Binding-site contacts:
Ligand atom O1B contacts residue LYS36 of chain 1.E at 2.6 Å (salt-bridge).
Ligand atom O1A contacts residue THR37 of chain 1.E at 2.9 Å (h-bond).
Ligand atom O3B contacts residue PRO32 of chain 1.E at 3.0 Å (h-bond).
Ligand atom PG contacts residue MG1 of chain 1.N at 3.2 Å.
Ligand atom O2' contacts residue ASP192 of chain 1.F at 3.4 Å (salt-bridge).
Ligand atom O2G contacts residue GLU172 of chain 1.E at 2.9 Å (salt-bridge).
Ligand atom O2B contacts residue THR37 of chain 1.E at 2.6 Å (h-bond).
Ligand atom O3G contacts residue ARG240 of chain 1.F at 2.8 Å (salt-bridge).
Ligand atom O1A contacts residue TRP38 of chain 1.E at 2.7 Å (h-bond).
Ligand atom O2G contacts residue MG1 of chain 1.N at 2.2 Å.
Ligand atom PG contacts residue ARG241 of chain 1.F at 3.3 Å.
Ligand atom N7 contacts residue HIS316 of chain 1.E at 3.3 Å.
Ligand atom O1A contacts residue LYS36 of chain 1.E at 2.8 Å (salt-bridge).
Ligand atom O6 contacts residue TRP38 of chain 1.E at 3.3 Å.
Ligand atom O4' contacts residue SER317 of chain 1.E at 3.5 Å.
Ligand atom O3' contacts residue ASP192 of chain 1.F at 3.1 Å (salt-bridge).
Ligand atom O2B contacts residue MG1 of chain 1.N at 2.1 Å.
Ligand atom N1 contacts residue TRP38 of chain 1.E at 3.3 Å.
Ligand atom C8 contacts residue GLY35 of chain 1.E at 3.3 Å.
Ligand atom O1A contacts residue GLY35 of chain 1.E at 3.0 Å.
Ligand atom C3' contacts residue ASP192 of chain 1.F at 3.4 Å.
Ligand atom O2' contacts residue ASN199 of chain 1.F at 2.8 Å (h-bond).
Ligand atom O3B contacts residue MG1 of chain 1.N at 3.3 Å.
Ligand atom O2' contacts residue TRP38 of chain 1.E at 3.4 Å.
Ligand atom O2A contacts residue LYS193 of chain 1.F at 3.1 Å (salt-bridge).
Ligand atom O3A contacts residue THR34 of chain 1.E at 3.4 Å (h-bond).
Ligand atom O2G contacts residue ARG241 of chain 1.F at 2.6 Å (salt-bridge).
Ligand atom O3B contacts residue LYS36 of chain 1.E at 3.3 Å (salt-bridge).
Ligand atom PB contacts residue MG1 of chain 1.N at 2.6 Å.
Ligand atom O1B contacts residue THR37 of chain 1.E at 3.0 Å (h-bond).
Ligand atom PB contacts residue LYS36 of chain 1.E at 3.4 Å.
Ligand atom C6 contacts residue TRP38 of chain 1.E at 3.5 Å (hydrophobic).
Ligand atom N7 contacts residue GLY35 of chain 1.E at 3.4 Å.
Ligand atom O1B contacts residue MG1 of chain 1.N at 2.7 Å.
Ligand atom O3B contacts residue ARG240 of chain 1.F at 2.9 Å (salt-bridge).
Ligand atom PB contacts residue THR37 of chain 1.E at 3.2 Å.
Ligand atom PG contacts residue ARG240 of chain 1.F at 3.4 Å.
Ligand atom N2 contacts residue ILE262 of chain 1.E at 3.5 Å (h-bond).
Ligand atom S1G contacts residue LYS36 of chain 1.E at 3.1 Å.
Ligand atom O3G contacts residue ARG241 of chain 1.F at 2.9 Å (salt-bridge).

Sequence of chain 1.F:
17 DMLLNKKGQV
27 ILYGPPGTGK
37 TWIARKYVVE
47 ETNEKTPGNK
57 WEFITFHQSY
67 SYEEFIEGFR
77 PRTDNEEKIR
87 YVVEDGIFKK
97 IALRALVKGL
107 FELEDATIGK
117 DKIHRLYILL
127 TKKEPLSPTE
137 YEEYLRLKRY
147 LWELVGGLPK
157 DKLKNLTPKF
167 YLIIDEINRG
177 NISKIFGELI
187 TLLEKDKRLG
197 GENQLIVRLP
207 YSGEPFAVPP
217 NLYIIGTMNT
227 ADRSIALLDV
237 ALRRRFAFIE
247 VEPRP

Sequence of chain 1.E:
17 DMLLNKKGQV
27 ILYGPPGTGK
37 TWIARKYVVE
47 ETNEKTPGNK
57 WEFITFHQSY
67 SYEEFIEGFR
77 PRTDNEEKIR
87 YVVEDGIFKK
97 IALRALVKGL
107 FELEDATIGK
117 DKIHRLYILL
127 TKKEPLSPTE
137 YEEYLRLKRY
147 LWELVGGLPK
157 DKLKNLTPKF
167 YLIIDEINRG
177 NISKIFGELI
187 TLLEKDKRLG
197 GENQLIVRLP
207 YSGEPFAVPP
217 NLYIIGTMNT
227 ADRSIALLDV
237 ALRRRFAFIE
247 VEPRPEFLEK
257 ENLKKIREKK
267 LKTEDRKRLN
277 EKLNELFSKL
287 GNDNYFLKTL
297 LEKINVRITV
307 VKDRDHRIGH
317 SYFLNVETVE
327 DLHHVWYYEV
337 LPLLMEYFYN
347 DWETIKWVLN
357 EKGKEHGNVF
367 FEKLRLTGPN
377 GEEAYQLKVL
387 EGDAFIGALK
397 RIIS

This small molecule binds to this protein.
Small molecule (SMILES): Nc1nc2c(ncn2[C@@H]2O[C@H](CO[P](=O)(O)O[P](=O)(O)OP(O)(O)=S)[C@@H](O)[C@H]2O)c(=O)[nH]1